The small molecule below binds the protein below.
Small molecule (SMILES): CC(=O)N[C@H]1[C@H](O[C@H]2[C@H](O)[C@@H](NC(C)=O)CO[C@@H]2CO)O[C@H](CO)[C@@H](O)[C@@H]1O

Binding-site contacts:
Ligand atom C3 contacts residue LEU922 of chain 1.C at 4.4 Å (hydrophobic).
Ligand atom O5 contacts residue GLN1071 of chain 1.C at 3.6 Å.
Ligand atom O7 contacts residue ASN717 of chain 1.C at 3.1 Å (h-bond).
Ligand atom C8 contacts residue LEU922 of chain 1.C at 4.0 Å (hydrophobic).
Ligand atom C5 contacts residue LEU922 of chain 1.C at 3.8 Å (hydrophobic).
Ligand atom C1 contacts residue ASN717 of chain 1.C at 1.4 Å.
Ligand atom C7 contacts residue LEU922 of chain 1.C at 3.7 Å (hydrophobic).
Ligand atom O6 contacts residue LEU922 of chain 1.C at 4.0 Å.
Ligand atom C2 contacts residue ASN717 of chain 1.C at 2.5 Å.
Ligand atom C5 contacts residue GLN926 of chain 1.C at 4.1 Å.
Ligand atom C7 contacts residue ASN717 of chain 1.C at 3.2 Å.
Ligand atom C4 contacts residue ASN717 of chain 1.C at 4.2 Å.
Ligand atom O5 contacts residue ASN717 of chain 1.C at 2.3 Å (h-bond).
Ligand atom C1 contacts residue LEU922 of chain 1.C at 4.3 Å (hydrophobic).
Ligand atom O7 contacts residue GLN1071 of chain 1.C at 3.7 Å.
Ligand atom C8 contacts residue ASN717 of chain 1.C at 4.4 Å.
Ligand atom C1 contacts residue GLN1071 of chain 1.C at 3.6 Å.
Ligand atom C6 contacts residue GLN926 of chain 1.C at 3.7 Å.
Ligand atom C5 contacts residue ASN717 of chain 1.C at 3.6 Å.
Ligand atom O7 contacts residue LEU922 of chain 1.C at 3.4 Å.
Ligand atom C4 contacts residue LEU922 of chain 1.C at 4.3 Å (hydrophobic).
Ligand atom C6 contacts residue LEU922 of chain 1.C at 4.3 Å (hydrophobic).
Ligand atom O6 contacts residue GLN926 of chain 1.C at 2.4 Å (h-bond).
Ligand atom O6 contacts residue PHE718 of chain 1.C at 4.5 Å.
Ligand atom C2 contacts residue GLN1071 of chain 1.C at 4.1 Å.
Ligand atom N2 contacts residue ASN717 of chain 1.C at 3.0 Å (h-bond).
Ligand atom C3 contacts residue ASN717 of chain 1.C at 3.8 Å.
Ligand atom O4 contacts residue LEU922 of chain 1.C at 3.8 Å.
Ligand atom O5 contacts residue GLN926 of chain 1.C at 4.4 Å.

Sequence of chain 1.C:
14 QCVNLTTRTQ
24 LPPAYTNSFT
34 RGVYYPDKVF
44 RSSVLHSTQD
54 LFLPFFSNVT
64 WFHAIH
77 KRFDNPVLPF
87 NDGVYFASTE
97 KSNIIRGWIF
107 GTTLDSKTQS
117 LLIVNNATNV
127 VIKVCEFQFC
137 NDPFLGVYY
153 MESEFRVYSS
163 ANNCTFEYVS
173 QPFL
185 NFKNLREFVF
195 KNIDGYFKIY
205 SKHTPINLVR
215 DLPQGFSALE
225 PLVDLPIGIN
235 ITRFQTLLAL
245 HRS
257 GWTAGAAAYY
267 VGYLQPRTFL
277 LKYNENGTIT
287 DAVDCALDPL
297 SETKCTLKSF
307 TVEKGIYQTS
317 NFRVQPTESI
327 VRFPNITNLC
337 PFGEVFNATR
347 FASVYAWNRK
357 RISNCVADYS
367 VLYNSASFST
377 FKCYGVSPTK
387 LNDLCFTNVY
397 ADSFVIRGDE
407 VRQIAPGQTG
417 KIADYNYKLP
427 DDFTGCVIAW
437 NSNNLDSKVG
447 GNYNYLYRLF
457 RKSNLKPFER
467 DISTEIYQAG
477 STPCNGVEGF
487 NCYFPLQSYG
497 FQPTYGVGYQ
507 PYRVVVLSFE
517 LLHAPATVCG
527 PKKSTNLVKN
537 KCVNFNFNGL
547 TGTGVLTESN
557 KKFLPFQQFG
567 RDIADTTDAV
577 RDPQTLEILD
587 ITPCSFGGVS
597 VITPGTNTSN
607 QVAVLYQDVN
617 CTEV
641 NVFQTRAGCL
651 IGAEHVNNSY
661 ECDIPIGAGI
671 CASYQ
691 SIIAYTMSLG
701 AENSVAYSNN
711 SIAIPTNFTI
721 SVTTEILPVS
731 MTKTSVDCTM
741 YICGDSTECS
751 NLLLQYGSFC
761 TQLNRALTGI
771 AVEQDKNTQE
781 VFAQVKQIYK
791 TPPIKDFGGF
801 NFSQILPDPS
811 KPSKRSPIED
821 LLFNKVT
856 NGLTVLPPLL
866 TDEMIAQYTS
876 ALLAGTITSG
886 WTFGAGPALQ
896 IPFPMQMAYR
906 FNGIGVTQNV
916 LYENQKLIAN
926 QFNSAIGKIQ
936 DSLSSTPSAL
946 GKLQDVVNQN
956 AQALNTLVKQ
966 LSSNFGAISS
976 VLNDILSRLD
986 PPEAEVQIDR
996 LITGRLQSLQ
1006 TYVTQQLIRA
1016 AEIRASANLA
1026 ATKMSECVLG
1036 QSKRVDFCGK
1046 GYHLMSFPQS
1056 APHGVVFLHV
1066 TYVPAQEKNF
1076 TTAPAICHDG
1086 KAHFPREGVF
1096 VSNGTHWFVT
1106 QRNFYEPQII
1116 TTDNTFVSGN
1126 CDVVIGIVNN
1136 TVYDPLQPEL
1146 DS